Sequence of chain 1.D:
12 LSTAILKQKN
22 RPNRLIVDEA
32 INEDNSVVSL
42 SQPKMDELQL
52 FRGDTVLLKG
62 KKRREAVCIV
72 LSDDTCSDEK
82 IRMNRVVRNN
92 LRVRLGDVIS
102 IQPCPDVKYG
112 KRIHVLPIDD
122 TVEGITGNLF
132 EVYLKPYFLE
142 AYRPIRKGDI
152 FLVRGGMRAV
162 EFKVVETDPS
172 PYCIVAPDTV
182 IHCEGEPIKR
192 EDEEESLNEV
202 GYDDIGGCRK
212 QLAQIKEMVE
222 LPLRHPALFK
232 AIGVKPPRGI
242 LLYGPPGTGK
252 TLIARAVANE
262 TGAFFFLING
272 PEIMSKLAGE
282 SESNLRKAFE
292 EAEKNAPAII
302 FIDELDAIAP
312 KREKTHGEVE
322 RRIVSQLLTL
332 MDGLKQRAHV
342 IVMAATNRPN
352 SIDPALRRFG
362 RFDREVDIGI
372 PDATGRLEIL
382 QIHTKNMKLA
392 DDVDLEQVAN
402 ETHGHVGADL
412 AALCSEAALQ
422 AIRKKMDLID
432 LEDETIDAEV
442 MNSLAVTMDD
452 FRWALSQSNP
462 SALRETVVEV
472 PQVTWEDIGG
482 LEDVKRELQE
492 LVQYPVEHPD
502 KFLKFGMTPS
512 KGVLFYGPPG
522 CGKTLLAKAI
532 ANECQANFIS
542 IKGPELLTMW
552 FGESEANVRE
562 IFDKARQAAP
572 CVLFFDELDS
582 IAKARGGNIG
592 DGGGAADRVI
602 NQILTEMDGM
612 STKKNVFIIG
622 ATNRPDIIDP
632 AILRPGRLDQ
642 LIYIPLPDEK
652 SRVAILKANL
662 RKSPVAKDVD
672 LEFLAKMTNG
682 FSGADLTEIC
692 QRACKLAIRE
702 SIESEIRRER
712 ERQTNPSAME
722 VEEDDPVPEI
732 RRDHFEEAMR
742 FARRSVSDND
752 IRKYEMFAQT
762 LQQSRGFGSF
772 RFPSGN

Binding-site contacts:
Ligand atom O1B contacts residue THR525 of chain 1.D at 3.0 Å (h-bond).
Ligand atom N1 contacts residue ASP478 of chain 1.D at 3.3 Å (salt-bridge).
Ligand atom O2A contacts residue THR525 of chain 1.D at 3.4 Å (h-bond).
Ligand atom PB contacts residue LYS524 of chain 1.D at 3.4 Å.
Ligand atom O2A contacts residue GLY523 of chain 1.D at 3.4 Å.
Ligand atom PB contacts residue GLY523 of chain 1.D at 3.5 Å.
Ligand atom O2B contacts residue CYS522 of chain 1.D at 2.5 Å (h-bond).
Ligand atom N7 contacts residue CYS522 of chain 1.D at 3.2 Å (h-bond).
Ligand atom O2A contacts residue LYS524 of chain 1.D at 3.6 Å.
Ligand atom O2B contacts residue LYS524 of chain 1.D at 3.0 Å (salt-bridge).
Ligand atom C2 contacts residue ILE656 of chain 1.D at 3.6 Å (hydrophobic).
Ligand atom C2 contacts residue LEU526 of chain 1.D at 3.7 Å (hydrophobic).
Ligand atom O2B contacts residue GLY521 of chain 1.D at 3.4 Å.
Ligand atom N1 contacts residue ILE479 of chain 1.D at 3.5 Å.
Ligand atom N1 contacts residue ILE656 of chain 1.D at 3.4 Å.
Ligand atom N3 contacts residue LEU526 of chain 1.D at 3.4 Å.
Ligand atom PG contacts residue GLY521 of chain 1.D at 3.8 Å.
Ligand atom N7 contacts residue GLY523 of chain 1.D at 3.4 Å (h-bond).
Ligand atom C2 contacts residue ASP478 of chain 1.D at 3.1 Å.
Ligand atom PB contacts residue CYS522 of chain 1.D at 3.7 Å.
Ligand atom O1B contacts residue LYS524 of chain 1.D at 2.9 Å (salt-bridge).
Ligand atom C6 contacts residue ILE656 of chain 1.D at 3.6 Å (hydrophobic).
Ligand atom O3A contacts residue GLY521 of chain 1.D at 3.6 Å.
Ligand atom O3B contacts residue LYS524 of chain 1.D at 3.2 Å (salt-bridge).
Ligand atom N1 contacts residue GLY480 of chain 1.D at 3.7 Å.
Ligand atom C2' contacts residue LEU526 of chain 1.D at 3.8 Å (hydrophobic).
Ligand atom O2B contacts residue GLY523 of chain 1.D at 2.4 Å (h-bond).
Ligand atom C8 contacts residue GLY684 of chain 1.D at 3.8 Å.
Ligand atom O3B contacts residue GLY521 of chain 1.D at 3.2 Å (h-bond).
Ligand atom O2A contacts residue LEU526 of chain 1.D at 3.5 Å (h-bond).
Ligand atom O4' contacts residue ALA685 of chain 1.D at 3.7 Å.
Ligand atom O3A contacts residue CYS522 of chain 1.D at 3.8 Å.
Ligand atom O3G contacts residue THR525 of chain 1.D at 3.8 Å.
Ligand atom O1A contacts residue THR525 of chain 1.D at 3.3 Å (h-bond).
Ligand atom O4' contacts residue GLY684 of chain 1.D at 3.5 Å.
Ligand atom C4 contacts residue LEU526 of chain 1.D at 3.5 Å (hydrophobic).
Ligand atom O3A contacts residue GLY523 of chain 1.D at 3.5 Å (h-bond).
Ligand atom S1G contacts residue ASN624 of chain 1.D at 3.8 Å.
Ligand atom O2G contacts residue GLY521 of chain 1.D at 3.3 Å.
Ligand atom N6 contacts residue ILE479 of chain 1.D at 3.5 Å.

The protein below binds the small molecule below.
Small molecule (SMILES): Nc1ncnc2c1ncn2[C@@H]1O[C@H](COP(=O)(O)OP(=O)(O)OP(O)(O)=S)[C@@H](O)[C@H]1O